Binding-site contacts:
Ligand atom C6 contacts residue QSW1 of chain 1.GA at 0.2 Å.
Ligand atom O2 contacts residue PRO105 of chain 1.B at 3.4 Å.
Ligand atom C9 contacts residue QSW1 of chain 1.GA at 0.4 Å.
Ligand atom C11 contacts residue QSW1 of chain 1.GA at 0.2 Å.
Ligand atom F1 contacts residue QSW1 of chain 1.Z at 3.3 Å.
Ligand atom C7 contacts residue SER108 of chain 1.C at 3.5 Å.
Ligand atom C3 contacts residue PRO105 of chain 1.B at 3.2 Å (hydrophobic).
Ligand atom O1 contacts residue GLY219 of chain 1.C at 3.3 Å (h-bond).
Ligand atom C8 contacts residue LYS218 of chain 1.C at 3.2 Å.
Ligand atom S1 contacts residue QSW1 of chain 1.GA at 0.2 Å (h-bond).
Ligand atom F1 contacts residue QSW1 of chain 1.GA at 0.3 Å.
Ligand atom O2 contacts residue QSW1 of chain 1.GA at 0.3 Å (h-bond).
Ligand atom C6 contacts residue PRO105 of chain 1.C at 3.5 Å (hydrophobic).
Ligand atom C12 contacts residue QSW1 of chain 1.GA at 0.3 Å.
Ligand atom O1 contacts residue LYS218 of chain 1.C at 3.4 Å.
Ligand atom C10 contacts residue PRO105 of chain 1.B at 3.2 Å (hydrophobic).
Ligand atom C5 contacts residue LYS218 of chain 1.C at 3.5 Å.
Ligand atom C3 contacts residue QSW1 of chain 1.GA at 0.4 Å.
Ligand atom F1 contacts residue PRO105 of chain 1.C at 3.4 Å.
Ligand atom C8 contacts residue SER108 of chain 1.C at 3.4 Å.
Ligand atom F1 contacts residue QSZ1 of chain 1.Y at 3.4 Å.
Ligand atom F1 contacts residue SER108 of chain 1.C at 2.8 Å.
Ligand atom F1 contacts residue LYS218 of chain 1.C at 3.5 Å.
Ligand atom C4 contacts residue LYS218 of chain 1.C at 3.5 Å.
Ligand atom C11 contacts residue PHE106 of chain 1.B at 3.4 Å (hydrophobic).
Ligand atom C2 contacts residue SER217 of chain 1.C at 3.3 Å.
Ligand atom O1 contacts residue QSW1 of chain 1.GA at 0.2 Å (h-bond).
Ligand atom C6 contacts residue LYS218 of chain 1.C at 3.3 Å.
Ligand atom C10 contacts residue QSW1 of chain 1.GA at 1.0 Å.
Ligand atom C1 contacts residue SER242 of chain 1.B at 3.3 Å.
Ligand atom C1 contacts residue QSW1 of chain 1.GA at 0.0 Å.
Ligand atom C8 contacts residue QSW1 of chain 1.GA at 0.2 Å.
Ligand atom C5 contacts residue QSW1 of chain 1.GA at 0.2 Å.
Ligand atom C4 contacts residue QSW1 of chain 1.GA at 0.4 Å.
Ligand atom C2 contacts residue QSW1 of chain 1.GA at 0.5 Å.
Ligand atom C6 contacts residue GLY219 of chain 1.C at 3.3 Å.
Ligand atom C7 contacts residue QSW1 of chain 1.GA at 0.2 Å.
Ligand atom C8 contacts residue QSW1 of chain 1.Z at 3.5 Å.
Ligand atom C8 contacts residue QSZ1 of chain 1.Y at 3.5 Å.
Ligand atom C7 contacts residue LYS218 of chain 1.C at 3.1 Å.

A protein and the small-molecule ligand that binds it are described below.
Small molecule (SMILES): O=S1(=O)CC[C@@H](C2CC2)c2ccc(F)cc21

Sequence of chain 1.C:
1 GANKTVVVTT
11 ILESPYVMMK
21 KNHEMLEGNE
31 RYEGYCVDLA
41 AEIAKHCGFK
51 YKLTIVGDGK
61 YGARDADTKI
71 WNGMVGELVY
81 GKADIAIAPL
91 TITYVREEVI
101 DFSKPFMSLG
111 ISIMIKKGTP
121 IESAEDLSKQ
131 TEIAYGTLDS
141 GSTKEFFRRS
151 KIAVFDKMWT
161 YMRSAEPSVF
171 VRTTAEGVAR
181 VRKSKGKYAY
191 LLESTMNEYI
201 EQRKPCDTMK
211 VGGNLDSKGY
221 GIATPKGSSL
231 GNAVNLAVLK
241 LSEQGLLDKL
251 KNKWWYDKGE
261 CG

Sequence of chain 1.B:
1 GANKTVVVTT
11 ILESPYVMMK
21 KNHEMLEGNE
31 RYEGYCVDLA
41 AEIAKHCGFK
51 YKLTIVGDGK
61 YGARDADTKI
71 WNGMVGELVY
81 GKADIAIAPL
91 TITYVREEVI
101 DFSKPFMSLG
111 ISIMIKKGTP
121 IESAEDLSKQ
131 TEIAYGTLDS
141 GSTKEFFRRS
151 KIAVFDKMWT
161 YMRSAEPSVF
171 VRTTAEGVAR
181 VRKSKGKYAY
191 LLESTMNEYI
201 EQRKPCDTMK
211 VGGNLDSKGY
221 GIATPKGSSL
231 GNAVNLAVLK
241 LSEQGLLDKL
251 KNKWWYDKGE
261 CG